Sequence of chain 1.B:
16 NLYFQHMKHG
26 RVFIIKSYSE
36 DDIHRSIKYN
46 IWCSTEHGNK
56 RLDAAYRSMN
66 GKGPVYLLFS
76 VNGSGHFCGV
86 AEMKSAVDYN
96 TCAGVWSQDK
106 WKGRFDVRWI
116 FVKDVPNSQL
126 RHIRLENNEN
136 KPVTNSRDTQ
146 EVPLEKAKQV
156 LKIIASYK

Binding-site contacts:
Ligand atom C2 contacts residue TRP106 of chain 1.B at 3.5 Å (hydrophobic).
Ligand atom N6 contacts residue CYS48 of chain 1.B at 2.6 Å (h-bond).
Ligand atom C3' contacts residue ASN77 of chain 1.B at 3.8 Å.
Ligand atom N1 contacts residue ASP37 of chain 1.B at 2.7 Å (salt-bridge).
Ligand atom O5' contacts residue ASP143 of chain 1.B at 3.4 Å.
Ligand atom N6 contacts residue TRP47 of chain 1.B at 3.2 Å.
Ligand atom O2' contacts residue SER32 of chain 1.B at 3.0 Å (h-bond).
Ligand atom C2' contacts residue LYS31 of chain 1.B at 3.1 Å.
Ligand atom N9 contacts residue LYS31 of chain 1.B at 3.3 Å (salt-bridge).
Ligand atom N3 contacts residue TRP106 of chain 1.B at 3.2 Å.
Ligand atom C6 contacts residue CYS48 of chain 1.B at 3.7 Å (hydrophobic).
Ligand atom C8 contacts residue ASP143 of chain 1.B at 3.3 Å.
Ligand atom N3 contacts residue SER32 of chain 1.B at 3.6 Å.
Ligand atom C4 contacts residue LYS31 of chain 1.B at 3.7 Å.
Ligand atom N3 contacts residue TYR33 of chain 1.B at 3.3 Å (h-bond).
Ligand atom CZ contacts residue ASP37 of chain 1.B at 3.5 Å.
Ligand atom O2' contacts residue ASN77 of chain 1.B at 2.7 Å (h-bond).
Ligand atom C1' contacts residue LYS31 of chain 1.B at 3.7 Å.
Ligand atom CZ contacts residue TRP47 of chain 1.B at 3.6 Å (hydrophobic).
Ligand atom O4' contacts residue TYR33 of chain 1.B at 3.6 Å.
Ligand atom C4 contacts residue TRP106 of chain 1.B at 3.1 Å (hydrophobic).
Ligand atom C8 contacts residue TRP106 of chain 1.B at 3.4 Å (hydrophobic).
Ligand atom O2' contacts residue LYS31 of chain 1.B at 3.1 Å.
Ligand atom N9 contacts residue TRP106 of chain 1.B at 3.2 Å.
Ligand atom C2 contacts residue ASP37 of chain 1.B at 3.1 Å.
Ligand atom N7 contacts residue LYS31 of chain 1.B at 3.7 Å.
Ligand atom O2' contacts residue TYR33 of chain 1.B at 3.2 Å (h-bond).
Ligand atom C5 contacts residue TRP106 of chain 1.B at 3.4 Å (hydrophobic).
Ligand atom O4' contacts residue TRP106 of chain 1.B at 3.5 Å.
Ligand atom CZ contacts residue TRP101 of chain 1.B at 3.6 Å (hydrophobic).
Ligand atom N1 contacts residue SER32 of chain 1.B at 3.7 Å.
Ligand atom C6 contacts residue TRP106 of chain 1.B at 3.7 Å (hydrophobic).
Ligand atom C8 contacts residue LYS31 of chain 1.B at 3.2 Å.
Ligand atom C4' contacts residue TYR33 of chain 1.B at 3.7 Å (hydrophobic).
Ligand atom O3' contacts residue ASN77 of chain 1.B at 2.7 Å (h-bond).
Ligand atom N1 contacts residue TRP106 of chain 1.B at 3.6 Å (h-bond).
Ligand atom C6 contacts residue TRP47 of chain 1.B at 3.5 Å (hydrophobic).
Ligand atom N7 contacts residue TRP106 of chain 1.B at 3.5 Å.
Ligand atom C2 contacts residue SER32 of chain 1.B at 3.3 Å.
Ligand atom CZ contacts residue CYS48 of chain 1.B at 3.1 Å (hydrophobic).

This protein binds this small molecule.
Small molecule (SMILES): CNc1ncnc2c1ncn2[C@@H]1O[C@H](CO)[C@@H](O)[C@H]1O